Sequence of chain 1.B:
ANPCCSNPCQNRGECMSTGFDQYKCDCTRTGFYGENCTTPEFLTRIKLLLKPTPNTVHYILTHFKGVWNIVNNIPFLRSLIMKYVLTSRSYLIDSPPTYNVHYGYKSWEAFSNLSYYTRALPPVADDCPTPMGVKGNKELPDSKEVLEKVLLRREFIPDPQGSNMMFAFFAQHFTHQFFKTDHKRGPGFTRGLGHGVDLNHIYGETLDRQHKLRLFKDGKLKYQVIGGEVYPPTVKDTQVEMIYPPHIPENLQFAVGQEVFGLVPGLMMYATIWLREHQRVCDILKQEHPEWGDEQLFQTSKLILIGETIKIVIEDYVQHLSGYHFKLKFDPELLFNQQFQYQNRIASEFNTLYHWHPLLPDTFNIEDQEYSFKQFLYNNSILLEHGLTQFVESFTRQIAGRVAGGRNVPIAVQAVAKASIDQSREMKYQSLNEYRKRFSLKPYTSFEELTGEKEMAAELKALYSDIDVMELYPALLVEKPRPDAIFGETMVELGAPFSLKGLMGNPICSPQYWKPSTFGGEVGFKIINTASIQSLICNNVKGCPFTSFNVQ

Binding-site contacts:
Ligand atom C7 contacts residue ASN36 of chain 1.B at 3.1 Å.
Ligand atom C2 contacts residue GLU35 of chain 1.B at 3.4 Å.
Ligand atom C3 contacts residue ASN36 of chain 1.B at 3.8 Å.
Ligand atom N2 contacts residue ASN36 of chain 1.B at 3.0 Å (h-bond).
Ligand atom N2 contacts residue GLU35 of chain 1.B at 2.6 Å (salt-bridge).
Ligand atom C1 contacts residue ASN36 of chain 1.B at 1.5 Å.
Ligand atom C1 contacts residue TYR23 of chain 1.B at 3.3 Å (hydrophobic).
Ligand atom C1 contacts residue GLU35 of chain 1.B at 3.5 Å.
Ligand atom C5 contacts residue ASN36 of chain 1.B at 3.7 Å.
Ligand atom O5 contacts residue TYR23 of chain 1.B at 3.0 Å (h-bond).
Ligand atom O6 contacts residue SER6 of chain 1.B at 4.1 Å.
Ligand atom C5 contacts residue TYR23 of chain 1.B at 3.2 Å (hydrophobic).
Ligand atom C5 contacts residue PRO8 of chain 1.B at 4.4 Å (hydrophobic).
Ligand atom O7 contacts residue THR38 of chain 1.B at 4.1 Å.
Ligand atom O5 contacts residue PRO8 of chain 1.B at 4.0 Å.
Ligand atom O5 contacts residue ASN36 of chain 1.B at 2.4 Å (h-bond).
Ligand atom C4 contacts residue ASN36 of chain 1.B at 4.2 Å.
Ligand atom C8 contacts residue GLU35 of chain 1.B at 3.4 Å.
Ligand atom C6 contacts residue SER6 of chain 1.B at 4.1 Å.
Ligand atom C7 contacts residue GLU35 of chain 1.B at 3.3 Å.
Ligand atom C3 contacts residue GLU35 of chain 1.B at 3.7 Å.
Ligand atom C8 contacts residue ASN36 of chain 1.B at 4.4 Å.
Ligand atom C6 contacts residue TYR23 of chain 1.B at 3.6 Å (hydrophobic).
Ligand atom O7 contacts residue GLU35 of chain 1.B at 4.3 Å.
Ligand atom O3 contacts residue GLU35 of chain 1.B at 4.3 Å.
Ligand atom C6 contacts residue PRO8 of chain 1.B at 3.7 Å (hydrophobic).
Ligand atom O6 contacts residue PRO8 of chain 1.B at 3.9 Å.
Ligand atom O7 contacts residue ASN36 of chain 1.B at 2.8 Å (h-bond).
Ligand atom C2 contacts residue ASN36 of chain 1.B at 2.5 Å.

This small molecule binds to this protein.
Small molecule (SMILES): CC(=O)N[C@@H]1[C@@H](O)[C@H](O)[C@@H](CO)O[C@H]1O